Sequence of chain 1.F:
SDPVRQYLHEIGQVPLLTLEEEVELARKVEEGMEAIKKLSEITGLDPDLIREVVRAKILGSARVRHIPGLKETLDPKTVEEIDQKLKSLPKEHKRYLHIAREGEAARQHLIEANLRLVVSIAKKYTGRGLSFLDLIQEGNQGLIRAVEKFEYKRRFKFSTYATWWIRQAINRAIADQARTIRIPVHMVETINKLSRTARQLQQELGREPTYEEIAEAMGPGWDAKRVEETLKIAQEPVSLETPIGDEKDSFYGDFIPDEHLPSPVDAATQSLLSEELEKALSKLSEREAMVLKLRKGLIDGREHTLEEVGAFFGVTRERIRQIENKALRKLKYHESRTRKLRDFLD

Sequence of chain 1.C:
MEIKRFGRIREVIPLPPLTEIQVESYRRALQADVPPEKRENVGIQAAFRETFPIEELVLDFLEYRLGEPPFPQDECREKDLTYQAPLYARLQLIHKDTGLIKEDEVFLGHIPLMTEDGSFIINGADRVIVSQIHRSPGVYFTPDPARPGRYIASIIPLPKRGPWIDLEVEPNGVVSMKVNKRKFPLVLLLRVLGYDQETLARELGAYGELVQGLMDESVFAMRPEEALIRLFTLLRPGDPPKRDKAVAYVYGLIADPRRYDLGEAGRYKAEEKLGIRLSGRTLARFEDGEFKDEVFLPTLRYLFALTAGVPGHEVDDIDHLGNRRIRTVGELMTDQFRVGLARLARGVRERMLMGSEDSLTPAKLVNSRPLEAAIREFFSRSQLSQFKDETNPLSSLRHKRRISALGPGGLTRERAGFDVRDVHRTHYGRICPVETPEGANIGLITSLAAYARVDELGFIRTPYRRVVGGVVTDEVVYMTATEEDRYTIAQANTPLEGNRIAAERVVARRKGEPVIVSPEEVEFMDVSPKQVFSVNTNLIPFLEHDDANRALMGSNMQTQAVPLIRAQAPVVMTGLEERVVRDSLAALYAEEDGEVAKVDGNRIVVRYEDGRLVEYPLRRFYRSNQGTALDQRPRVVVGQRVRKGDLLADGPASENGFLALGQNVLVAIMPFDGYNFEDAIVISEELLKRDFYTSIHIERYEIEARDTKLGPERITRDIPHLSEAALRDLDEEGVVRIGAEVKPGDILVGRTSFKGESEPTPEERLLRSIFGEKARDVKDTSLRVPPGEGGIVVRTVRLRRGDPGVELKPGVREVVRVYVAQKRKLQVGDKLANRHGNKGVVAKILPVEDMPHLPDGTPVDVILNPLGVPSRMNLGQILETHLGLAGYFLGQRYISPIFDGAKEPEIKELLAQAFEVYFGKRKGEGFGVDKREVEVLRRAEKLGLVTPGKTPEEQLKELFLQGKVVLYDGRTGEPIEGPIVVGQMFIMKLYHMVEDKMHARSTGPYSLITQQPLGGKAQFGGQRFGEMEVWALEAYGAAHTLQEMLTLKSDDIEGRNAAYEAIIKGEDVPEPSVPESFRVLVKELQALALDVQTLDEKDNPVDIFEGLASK

Binding-site contacts:
Ligand atom N2 contacts residue PHE394 of chain 1.C at 3.2 Å (h-bond).
Ligand atom O2' contacts residue ARG704 of chain 1.D at 2.5 Å (salt-bridge).
Ligand atom O3' contacts residue ASP741 of chain 1.D at 3.1 Å (salt-bridge).
Ligand atom C3' contacts residue ASP743 of chain 1.D at 3.5 Å.
Ligand atom N3 contacts residue GLN393 of chain 1.C at 3.3 Å (h-bond).
Ligand atom C2' contacts residue ARG704 of chain 1.D at 3.3 Å.
Ligand atom O3' contacts residue MG1 of chain 1.L at 2.1 Å.
Ligand atom C4' contacts residue HIS999 of chain 1.C at 3.6 Å.
Ligand atom C4 contacts residue GLN393 of chain 1.C at 3.3 Å.
Ligand atom C6 contacts residue ARG420 of chain 1.C at 3.4 Å.
Ligand atom OP1 contacts residue LYS838 of chain 1.C at 3.3 Å (salt-bridge).
Ligand atom O6 contacts residue GLN393 of chain 1.C at 3.5 Å.
Ligand atom C5' contacts residue GLN390 of chain 1.C at 3.1 Å.
Ligand atom O3' contacts residue GLN567 of chain 1.C at 3.4 Å (h-bond).
Ligand atom N9 contacts residue ARG420 of chain 1.C at 3.6 Å.
Ligand atom C2 contacts residue PHE394 of chain 1.C at 3.5 Å (hydrophobic).
Ligand atom OP1 contacts residue LYS846 of chain 1.C at 2.8 Å (salt-bridge).
Ligand atom C3' contacts residue MG1 of chain 1.L at 3.5 Å.
Ligand atom C6 contacts residue GLN393 of chain 1.C at 3.4 Å.
Ligand atom N1 contacts residue GLN393 of chain 1.C at 3.5 Å.
Ligand atom C2' contacts residue ARG420 of chain 1.C at 2.9 Å.
Ligand atom C2 contacts residue GLN393 of chain 1.C at 3.5 Å.
Ligand atom C3' contacts residue THR419 of chain 1.C at 3.4 Å.
Ligand atom C8 contacts residue ARG420 of chain 1.C at 3.6 Å.
Ligand atom C4' contacts residue ASP743 of chain 1.D at 3.5 Å.
Ligand atom N1 contacts residue ARG420 of chain 1.C at 3.4 Å.
Ligand atom N1 contacts residue PHE394 of chain 1.C at 2.9 Å (h-bond).
Ligand atom N2 contacts residue ALA705 of chain 1.D at 2.9 Å (h-bond).
Ligand atom O2' contacts residue ARG420 of chain 1.C at 2.5 Å.
Ligand atom OP1 contacts residue ARG409 of chain 1.C at 3.2 Å (salt-bridge).
Ligand atom OP1 contacts residue GLN567 of chain 1.C at 3.1 Å (h-bond).
Ligand atom C5' contacts residue HIS999 of chain 1.C at 3.5 Å.
Ligand atom O3' contacts residue ASP743 of chain 1.D at 2.7 Å (salt-bridge).
Ligand atom O2' contacts residue ASP743 of chain 1.D at 3.2 Å.
Ligand atom C5' contacts residue ASN448 of chain 1.C at 3.3 Å.
Ligand atom OP1 contacts residue ASN448 of chain 1.C at 3.2 Å (h-bond).
Ligand atom O3' contacts residue LYS838 of chain 1.C at 3.5 Å (salt-bridge).
Ligand atom N2 contacts residue HIS406 of chain 1.C at 3.1 Å.
Ligand atom O6 contacts residue ARG420 of chain 1.C at 3.0 Å.
Ligand atom O6 contacts residue PHE394 of chain 1.C at 3.0 Å (h-bond).

This protein binds this small molecule.
Small molecule (SMILES): Nc1nc2c(ncn2[C@@H]2O[C@H](CO[P](=O)(O)O[P](=O)(O)OP(=O)(O)O)[C@@H](O[P](=O)(O)OC[C@H]3O[C@@H](n4cnc5c(=O)nc(N)[nH]c54)[C@H](O)[C@@H]3O[P](=O)(O)OC[C@H]3O[C@@H](n4cnc5c(=O)nc(N)[nH]c54)[C@H](O)[C@@H]3O[P](=O)(O)OC[C@H]3O[C@@H](n4cnc5c(=O)nc(N)[nH]c54)[C@H](O)[C@@H]3O[P](=O)(O)OC[C@H]3O[C@@H](n4cnc5c(=O)nc(N)[nH]c54)[C@H](O)[C@@H]3O[P](=O)(O)OC[C@H]3O[C@@H](n4cnc5c(=O)nc(N)[nH]c54)[C@H](O)[C@@H]3O)[C@H]2O)c(=O)[nH]1

Sequence of chain 1.D:
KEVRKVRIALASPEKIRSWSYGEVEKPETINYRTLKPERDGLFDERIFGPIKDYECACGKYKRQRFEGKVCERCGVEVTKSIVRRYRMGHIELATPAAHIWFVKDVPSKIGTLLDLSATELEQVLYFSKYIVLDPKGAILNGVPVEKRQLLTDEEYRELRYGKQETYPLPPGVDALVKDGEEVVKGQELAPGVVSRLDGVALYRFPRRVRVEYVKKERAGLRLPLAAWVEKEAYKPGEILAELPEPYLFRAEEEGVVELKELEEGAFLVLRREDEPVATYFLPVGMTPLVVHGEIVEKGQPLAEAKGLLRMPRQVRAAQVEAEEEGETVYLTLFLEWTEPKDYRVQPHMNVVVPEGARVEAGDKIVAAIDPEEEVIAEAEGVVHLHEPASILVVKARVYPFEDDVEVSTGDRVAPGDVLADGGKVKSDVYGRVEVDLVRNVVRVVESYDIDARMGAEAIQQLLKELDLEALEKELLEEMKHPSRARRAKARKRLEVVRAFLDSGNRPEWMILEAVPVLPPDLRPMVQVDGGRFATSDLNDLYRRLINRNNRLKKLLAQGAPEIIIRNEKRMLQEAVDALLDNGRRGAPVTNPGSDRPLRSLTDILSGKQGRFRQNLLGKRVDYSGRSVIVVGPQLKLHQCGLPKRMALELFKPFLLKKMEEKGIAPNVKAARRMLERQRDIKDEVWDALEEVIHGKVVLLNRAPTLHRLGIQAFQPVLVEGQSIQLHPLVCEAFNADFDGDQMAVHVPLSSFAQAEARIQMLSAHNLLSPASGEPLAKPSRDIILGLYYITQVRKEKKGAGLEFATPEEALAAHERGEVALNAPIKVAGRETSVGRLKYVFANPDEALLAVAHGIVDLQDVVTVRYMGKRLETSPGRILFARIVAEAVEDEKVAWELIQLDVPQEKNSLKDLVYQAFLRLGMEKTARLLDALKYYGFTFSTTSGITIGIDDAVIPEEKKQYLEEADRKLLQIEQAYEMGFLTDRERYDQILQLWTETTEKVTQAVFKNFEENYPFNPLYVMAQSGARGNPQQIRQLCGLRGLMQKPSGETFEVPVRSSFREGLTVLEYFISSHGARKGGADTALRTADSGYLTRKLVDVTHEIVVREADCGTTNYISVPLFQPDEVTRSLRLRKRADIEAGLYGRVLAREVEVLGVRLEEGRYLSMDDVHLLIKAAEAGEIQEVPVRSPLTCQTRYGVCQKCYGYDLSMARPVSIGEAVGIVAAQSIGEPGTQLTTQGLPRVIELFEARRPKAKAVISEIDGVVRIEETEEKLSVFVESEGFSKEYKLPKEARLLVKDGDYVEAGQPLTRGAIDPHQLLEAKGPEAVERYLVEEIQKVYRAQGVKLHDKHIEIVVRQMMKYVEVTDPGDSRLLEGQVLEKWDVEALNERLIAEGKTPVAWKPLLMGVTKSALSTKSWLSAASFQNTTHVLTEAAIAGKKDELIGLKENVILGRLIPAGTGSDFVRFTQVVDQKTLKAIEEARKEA